The small molecule below binds the protein below.
Small molecule (SMILES): [H]/N=C(/N)c1ccc(NCc2nc3cc(C(=O)N(CCC(=O)O)c4ccccn4)ccc3n2C)cc1

Binding-site contacts:
Ligand atom N13 contacts residue TYR37 of chain 1.D at 3.4 Å.
Ligand atom C8 contacts residue THR97 of chain 1.D at 3.1 Å.
Ligand atom C23 contacts residue TRP52 of chain 1.C at 3.6 Å (hydrophobic).
Ligand atom C26 contacts residue TRP52 of chain 1.C at 3.4 Å (hydrophobic).
Ligand atom N35 contacts residue ASP107 of chain 1.C at 3.2 Å (salt-bridge).
Ligand atom C7 contacts residue TYR106 of chain 1.C at 3.7 Å (hydrophobic).
Ligand atom C20 contacts residue SER96 of chain 1.D at 3.1 Å.
Ligand atom N35 contacts residue ILE33 of chain 1.C at 3.5 Å.
Ligand atom N34 contacts residue VAL50 of chain 1.C at 3.7 Å.
Ligand atom N35 contacts residue ASP35 of chain 1.C at 3.0 Å (salt-bridge).
Ligand atom C5 contacts residue TRP52 of chain 1.C at 3.6 Å (hydrophobic).
Ligand atom C24 contacts residue SER96 of chain 1.D at 3.4 Å.
Ligand atom C16 contacts residue SER96 of chain 1.D at 3.4 Å.
Ligand atom C25 contacts residue HIS101 of chain 1.D at 3.2 Å.
Ligand atom C29 contacts residue TRP52 of chain 1.C at 3.6 Å (hydrophobic).
Ligand atom N34 contacts residue ASP35 of chain 1.C at 2.9 Å (salt-bridge).
Ligand atom N13 contacts residue SER96 of chain 1.D at 3.5 Å (h-bond).
Ligand atom C19 contacts residue TYR37 of chain 1.D at 3.6 Å (hydrophobic).
Ligand atom C8 contacts residue TYR31 of chain 1.D at 3.6 Å (hydrophobic).
Ligand atom C4 contacts residue TYR31 of chain 1.D at 3.7 Å (hydrophobic).
Ligand atom C19 contacts residue SER96 of chain 1.D at 3.3 Å.
Ligand atom N6 contacts residue TYR106 of chain 1.C at 2.6 Å (h-bond).
Ligand atom C2 contacts residue TYR31 of chain 1.D at 3.6 Å (hydrophobic).
Ligand atom C24 contacts residue TYR39 of chain 1.D at 3.6 Å (hydrophobic).
Ligand atom C1 contacts residue TYR31 of chain 1.D at 3.2 Å (hydrophobic).
Ligand atom C19 contacts residue TYR106 of chain 1.C at 3.6 Å (hydrophobic).
Ligand atom C11 contacts residue SER96 of chain 1.D at 3.4 Å.
Ligand atom C5 contacts residue TYR106 of chain 1.C at 3.5 Å (hydrophobic).
Ligand atom N35 contacts residue GLY108 of chain 1.C at 3.4 Å.
Ligand atom C28 contacts residue SER56 of chain 1.C at 3.6 Å.
Ligand atom C21 contacts residue TRP52 of chain 1.C at 3.4 Å (hydrophobic).
Ligand atom C7 contacts residue TYR31 of chain 1.D at 3.5 Å (hydrophobic).
Ligand atom C16 contacts residue TYR106 of chain 1.C at 3.7 Å (hydrophobic).
Ligand atom C2 contacts residue TYR106 of chain 1.C at 3.3 Å (hydrophobic).
Ligand atom N13 contacts residue TYR106 of chain 1.C at 3.7 Å.
Ligand atom C25 contacts residue TRP52 of chain 1.C at 3.6 Å (hydrophobic).
Ligand atom N3 contacts residue TYR31 of chain 1.D at 3.3 Å (h-bond).
Ligand atom C33 contacts residue ASP35 of chain 1.C at 3.6 Å.
Ligand atom N34 contacts residue HIS101 of chain 1.D at 2.9 Å (h-bond).
Ligand atom C8 contacts residue PHE99 of chain 1.D at 3.6 Å (hydrophobic).

Sequence of chain 1.D:
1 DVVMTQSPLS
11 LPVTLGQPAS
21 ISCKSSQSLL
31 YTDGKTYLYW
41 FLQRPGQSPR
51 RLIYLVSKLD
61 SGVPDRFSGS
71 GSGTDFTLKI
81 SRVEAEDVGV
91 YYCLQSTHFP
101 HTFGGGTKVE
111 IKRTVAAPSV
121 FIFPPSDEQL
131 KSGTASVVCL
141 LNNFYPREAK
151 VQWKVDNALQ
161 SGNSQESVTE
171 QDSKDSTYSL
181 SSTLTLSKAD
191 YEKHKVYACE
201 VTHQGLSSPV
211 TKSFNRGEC

Sequence of chain 1.C:
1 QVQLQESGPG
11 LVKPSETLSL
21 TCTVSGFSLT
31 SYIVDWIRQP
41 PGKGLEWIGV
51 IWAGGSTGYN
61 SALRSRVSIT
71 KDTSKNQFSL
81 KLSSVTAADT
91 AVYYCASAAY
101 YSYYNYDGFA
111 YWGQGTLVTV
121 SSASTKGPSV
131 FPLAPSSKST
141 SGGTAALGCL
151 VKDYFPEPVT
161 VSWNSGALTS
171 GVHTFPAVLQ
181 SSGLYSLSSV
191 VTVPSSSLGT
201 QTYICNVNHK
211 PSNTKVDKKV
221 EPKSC